Binding-site contacts:
Ligand atom C1 contacts residue LYS191 of chain 1.N at 4.1 Å.
Ligand atom C4 contacts residue SER343 of chain 1.N at 3.8 Å.
Ligand atom C2 contacts residue GLY344 of chain 1.N at 4.4 Å.
Ligand atom O1B contacts residue LYS191 of chain 1.N at 3.3 Å.
Ligand atom C7 contacts residue SER343 of chain 1.N at 4.4 Å.
Ligand atom C3 contacts residue SER343 of chain 1.N at 2.9 Å.
Ligand atom O1A contacts residue SER343 of chain 1.N at 2.3 Å (h-bond).
Ligand atom C1 contacts residue GLY344 of chain 1.N at 4.5 Å.
Ligand atom O6 contacts residue LYS191 of chain 1.N at 4.5 Å.
Ligand atom C1 contacts residue SER343 of chain 1.N at 1.7 Å.
Ligand atom O8 contacts residue SER343 of chain 1.N at 4.2 Å.
Ligand atom C5 contacts residue SER343 of chain 1.N at 4.1 Å.
Ligand atom C3 contacts residue GLY344 of chain 1.N at 4.4 Å.
Ligand atom C2 contacts residue SER343 of chain 1.N at 1.5 Å.
Ligand atom C6 contacts residue SER343 of chain 1.N at 3.3 Å.
Ligand atom O6 contacts residue SER343 of chain 1.N at 2.2 Å (h-bond).
Ligand atom O1B contacts residue SER343 of chain 1.N at 2.6 Å (h-bond).
Ligand atom O1A contacts residue GLY344 of chain 1.N at 3.6 Å.

Sequence of chain 1.N:
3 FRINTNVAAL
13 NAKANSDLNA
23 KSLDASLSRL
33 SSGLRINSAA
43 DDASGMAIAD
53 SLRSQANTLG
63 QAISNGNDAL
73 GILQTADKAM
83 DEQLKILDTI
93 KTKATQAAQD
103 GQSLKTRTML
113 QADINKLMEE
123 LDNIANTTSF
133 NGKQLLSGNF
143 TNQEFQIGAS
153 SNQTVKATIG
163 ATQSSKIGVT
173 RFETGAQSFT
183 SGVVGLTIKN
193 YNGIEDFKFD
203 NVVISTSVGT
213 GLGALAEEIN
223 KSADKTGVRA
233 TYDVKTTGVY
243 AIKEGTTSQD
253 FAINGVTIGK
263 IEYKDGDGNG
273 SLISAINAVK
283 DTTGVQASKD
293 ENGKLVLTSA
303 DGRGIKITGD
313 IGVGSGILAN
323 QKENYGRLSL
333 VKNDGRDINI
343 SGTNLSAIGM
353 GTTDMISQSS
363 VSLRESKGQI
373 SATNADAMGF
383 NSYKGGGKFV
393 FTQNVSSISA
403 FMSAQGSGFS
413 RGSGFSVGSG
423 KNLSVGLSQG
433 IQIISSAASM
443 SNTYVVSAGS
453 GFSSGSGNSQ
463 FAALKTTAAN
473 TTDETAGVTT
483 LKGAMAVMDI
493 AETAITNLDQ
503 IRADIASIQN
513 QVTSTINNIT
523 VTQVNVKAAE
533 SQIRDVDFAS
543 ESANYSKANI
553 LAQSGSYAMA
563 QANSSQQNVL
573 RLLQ

The protein below binds the small molecule below.
Small molecule (SMILES): C[C@H](O)[C@H](N)[C@@H]1O[C@](O)(C(=O)O)C[C@H](O)[C@@H]1N